Sequence of chain 3.A:
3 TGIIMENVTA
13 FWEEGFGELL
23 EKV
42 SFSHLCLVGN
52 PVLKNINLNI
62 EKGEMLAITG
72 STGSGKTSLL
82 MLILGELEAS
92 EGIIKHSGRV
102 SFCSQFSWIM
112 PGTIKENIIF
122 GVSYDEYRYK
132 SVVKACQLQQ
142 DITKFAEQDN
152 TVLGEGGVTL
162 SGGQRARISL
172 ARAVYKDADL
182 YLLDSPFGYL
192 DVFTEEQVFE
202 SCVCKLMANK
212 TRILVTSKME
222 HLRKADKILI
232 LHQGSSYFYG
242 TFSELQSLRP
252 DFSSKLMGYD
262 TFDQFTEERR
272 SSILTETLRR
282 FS

Sequence of chain 3.B:
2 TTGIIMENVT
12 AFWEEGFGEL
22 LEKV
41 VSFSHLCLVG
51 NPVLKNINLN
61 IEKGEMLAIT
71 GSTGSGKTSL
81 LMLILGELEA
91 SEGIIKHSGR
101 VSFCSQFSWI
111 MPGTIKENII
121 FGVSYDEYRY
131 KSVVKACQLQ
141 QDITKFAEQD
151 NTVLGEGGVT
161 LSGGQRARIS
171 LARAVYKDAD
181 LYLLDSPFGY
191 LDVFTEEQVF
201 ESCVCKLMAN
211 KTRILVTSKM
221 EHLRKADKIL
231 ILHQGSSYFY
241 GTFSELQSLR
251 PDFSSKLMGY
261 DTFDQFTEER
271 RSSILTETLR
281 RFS

This small molecule binds to this protein.
Small molecule (SMILES): Nc1ncnc2c1ncn2[C@@H]1O[C@H](CO[P](=O)(O)O[P](=O)(O)NP(=O)(O)O)[C@@H](O)[C@H]1O

Binding-site contacts:
Ligand atom O4' contacts residue LEU22 of chain 3.B at 3.8 Å.
Ligand atom O3' contacts residue GLY74 of chain 3.B at 2.3 Å (h-bond).
Ligand atom C5' contacts residue VAL53 of chain 3.B at 3.8 Å (hydrophobic).
Ligand atom PG contacts residue GLY74 of chain 3.B at 3.6 Å.
Ligand atom O2B contacts residue THR78 of chain 3.B at 2.8 Å (h-bond).
Ligand atom PB contacts residue GLY74 of chain 3.B at 3.7 Å.
Ligand atom O3A contacts residue GLY76 of chain 3.B at 3.1 Å (h-bond).
Ligand atom C8 contacts residue LEU22 of chain 3.B at 3.8 Å (hydrophobic).
Ligand atom PB contacts residue MG1 of chain 3.H at 3.5 Å.
Ligand atom PB contacts residue GLY76 of chain 3.B at 3.8 Å.
Ligand atom N3 contacts residue VAL41 of chain 3.B at 3.3 Å.
Ligand atom O3A contacts residue GLY74 of chain 3.B at 3.4 Å.
Ligand atom O1G contacts residue GLY74 of chain 3.B at 3.2 Å (h-bond).
Ligand atom O4' contacts residue TRP14 of chain 3.B at 3.7 Å.
Ligand atom O2A contacts residue GLY76 of chain 3.B at 3.2 Å.
Ligand atom O2A contacts residue LYS77 of chain 3.B at 3.8 Å.
Ligand atom O1B contacts residue LYS77 of chain 3.B at 2.8 Å (salt-bridge).
Ligand atom O1A contacts residue THR78 of chain 3.B at 3.8 Å.
Ligand atom N3 contacts residue PHE43 of chain 3.B at 3.7 Å.
Ligand atom O3A contacts residue SER75 of chain 3.B at 3.8 Å.
Ligand atom O1B contacts residue GLY76 of chain 3.B at 3.0 Å (h-bond).
Ligand atom O2G contacts residue MG1 of chain 3.H at 2.2 Å.
Ligand atom N3B contacts residue MG1 of chain 3.H at 3.7 Å.
Ligand atom PG contacts residue MG1 of chain 3.H at 3.5 Å.
Ligand atom O1B contacts residue SER75 of chain 3.B at 2.9 Å (h-bond).
Ligand atom PG contacts residue LYS77 of chain 3.B at 3.8 Å.
Ligand atom O2G contacts residue GLN106 of chain 3.B at 3.3 Å (h-bond).
Ligand atom O1G contacts residue THR73 of chain 3.B at 3.3 Å.
Ligand atom O1B contacts residue GLY74 of chain 3.B at 3.5 Å (h-bond).
Ligand atom O2B contacts residue LYS77 of chain 3.B at 3.5 Å (salt-bridge).
Ligand atom O2A contacts residue THR78 of chain 3.B at 3.6 Å.
Ligand atom O3A contacts residue LYS77 of chain 3.B at 3.7 Å.
Ligand atom O2' contacts residue MET111 of chain 3.A at 2.8 Å.
Ligand atom O2B contacts residue MG1 of chain 3.H at 2.2 Å.
Ligand atom N3B contacts residue GLY74 of chain 3.B at 3.0 Å (h-bond).
Ligand atom C3' contacts residue GLY74 of chain 3.B at 3.5 Å.
Ligand atom O1G contacts residue LYS77 of chain 3.B at 2.8 Å (salt-bridge).
Ligand atom C2 contacts residue VAL41 of chain 3.B at 3.5 Å (hydrophobic).
Ligand atom PB contacts residue LYS77 of chain 3.B at 3.6 Å.
Ligand atom O2A contacts residue SER79 of chain 3.B at 2.8 Å (h-bond).